Sequence of chain 1.E:
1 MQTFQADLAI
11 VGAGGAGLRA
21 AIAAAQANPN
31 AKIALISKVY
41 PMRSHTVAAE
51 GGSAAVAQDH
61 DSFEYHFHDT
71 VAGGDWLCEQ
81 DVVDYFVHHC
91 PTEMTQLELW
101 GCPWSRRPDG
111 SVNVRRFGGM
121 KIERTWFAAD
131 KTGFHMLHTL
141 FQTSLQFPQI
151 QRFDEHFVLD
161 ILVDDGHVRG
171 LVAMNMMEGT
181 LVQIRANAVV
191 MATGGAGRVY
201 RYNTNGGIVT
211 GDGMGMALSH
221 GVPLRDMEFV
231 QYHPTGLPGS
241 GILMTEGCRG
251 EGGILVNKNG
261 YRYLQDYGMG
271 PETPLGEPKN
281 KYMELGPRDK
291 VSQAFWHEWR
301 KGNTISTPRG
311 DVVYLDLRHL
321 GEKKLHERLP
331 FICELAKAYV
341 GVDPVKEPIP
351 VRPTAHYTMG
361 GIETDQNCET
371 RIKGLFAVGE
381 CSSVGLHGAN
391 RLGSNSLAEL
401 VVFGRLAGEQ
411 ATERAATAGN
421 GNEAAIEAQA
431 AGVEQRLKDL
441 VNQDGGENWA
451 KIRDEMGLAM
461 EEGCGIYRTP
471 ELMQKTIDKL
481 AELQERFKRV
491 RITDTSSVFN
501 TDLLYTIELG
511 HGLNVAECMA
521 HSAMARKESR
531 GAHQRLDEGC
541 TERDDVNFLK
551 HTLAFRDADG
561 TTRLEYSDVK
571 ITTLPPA

A protein and the small-molecule ligand that binds it are described below.
Small molecule (SMILES): O=C([O-])CC(=O)C(=O)O

Binding-site contacts:
Ligand atom O4 contacts residue HIS356 of chain 1.E at 2.8 Å (h-bond).
Ligand atom C1 contacts residue FAD1 of chain 1.U at 4.3 Å.
Ligand atom C1 contacts residue GLU246 of chain 1.E at 3.9 Å.
Ligand atom O2 contacts residue THR245 of chain 1.E at 2.9 Å (h-bond).
Ligand atom O2 contacts residue GLY51 of chain 1.E at 3.8 Å.
Ligand atom O4 contacts residue FAD1 of chain 1.U at 3.3 Å.
Ligand atom O5 contacts residue SER394 of chain 1.E at 3.3 Å (h-bond).
Ligand atom O4 contacts residue ARG391 of chain 1.E at 2.8 Å (salt-bridge).
Ligand atom C3 contacts residue ARG391 of chain 1.E at 4.4 Å.
Ligand atom C1 contacts residue PHE117 of chain 1.E at 4.2 Å (hydrophobic).
Ligand atom O2 contacts residue PHE117 of chain 1.E at 3.6 Å.
Ligand atom O3 contacts residue ARG288 of chain 1.E at 3.5 Å (salt-bridge).
Ligand atom C4 contacts residue HIS356 of chain 1.E at 3.8 Å.
Ligand atom O5 contacts residue FAD1 of chain 1.U at 3.4 Å (h-bond).
Ligand atom C2 contacts residue FAD1 of chain 1.U at 4.2 Å.
Ligand atom O5 contacts residue GLY393 of chain 1.E at 3.9 Å.
Ligand atom O2 contacts residue FAD1 of chain 1.U at 4.4 Å.
Ligand atom C3 contacts residue HIS233 of chain 1.E at 4.3 Å.
Ligand atom C1 contacts residue LEU243 of chain 1.E at 4.3 Å (hydrophobic).
Ligand atom O1 contacts residue HIS233 of chain 1.E at 3.1 Å (h-bond).
Ligand atom O1 contacts residue LEU243 of chain 1.E at 3.3 Å.
Ligand atom C1 contacts residue HIS233 of chain 1.E at 3.8 Å.
Ligand atom C2 contacts residue HIS233 of chain 1.E at 4.5 Å.
Ligand atom O3 contacts residue HIS233 of chain 1.E at 3.8 Å.
Ligand atom O5 contacts residue ARG391 of chain 1.E at 2.7 Å (salt-bridge).
Ligand atom C1 contacts residue THR245 of chain 1.E at 4.2 Å.
Ligand atom O1 contacts residue THR245 of chain 1.E at 4.3 Å.
Ligand atom C4 contacts residue FAD1 of chain 1.U at 3.6 Å.
Ligand atom C2 contacts residue PHE117 of chain 1.E at 3.7 Å (hydrophobic).
Ligand atom O1 contacts residue GLU246 of chain 1.E at 4.2 Å.
Ligand atom O2 contacts residue GLU246 of chain 1.E at 3.4 Å (salt-bridge).
Ligand atom C4 contacts residue ARG391 of chain 1.E at 3.2 Å.